Sequence of chain 1.C:
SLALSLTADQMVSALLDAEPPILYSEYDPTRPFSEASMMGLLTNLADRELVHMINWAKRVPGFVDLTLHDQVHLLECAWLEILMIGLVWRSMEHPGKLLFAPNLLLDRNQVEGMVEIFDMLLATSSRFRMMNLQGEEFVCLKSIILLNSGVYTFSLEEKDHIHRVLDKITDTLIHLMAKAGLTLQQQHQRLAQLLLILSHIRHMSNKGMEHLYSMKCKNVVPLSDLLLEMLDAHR

The protein below binds the small molecule below.
Small molecule (SMILES): CC[C@H](C)[C@H](NC(=O)[C@@H](N)CCCCN)C(=O)N[C@@H](CC(C)C)C(=O)N[C@@H](Cc1cnc[nH]1)C(=O)N[C@@H](CCCN=C(N)N)C(=O)N[C@@H](CC(C)C)C(=O)N[C@@H](CC(C)C)C(=O)N[C@@H](CCC(N)=O)C(=O)N[C@H](C=O)CC(=O)O

Binding-site contacts:
Ligand atom N contacts residue VAL74 of chain 1.C at 4.0 Å.
Ligand atom CD2 contacts residue PHE65 of chain 1.C at 4.2 Å (hydrophobic).
Ligand atom CD2 contacts residue MET241 of chain 1.C at 3.8 Å (hydrophobic).
Ligand atom CD1 contacts residue LEU77 of chain 1.C at 4.0 Å (hydrophobic).
Ligand atom C contacts residue GLU240 of chain 1.C at 3.9 Å.
Ligand atom CD1 contacts residue ASP236 of chain 1.C at 3.7 Å.
Ligand atom CD1 contacts residue VAL74 of chain 1.C at 3.4 Å (hydrophobic).
Ligand atom CG1 contacts residue GLU240 of chain 1.C at 3.5 Å.
Ligand atom CB contacts residue VAL74 of chain 1.C at 4.0 Å (hydrophobic).
Ligand atom CD2 contacts residue VAL74 of chain 1.C at 4.1 Å (hydrophobic).
Ligand atom CD2 contacts residue GLN73 of chain 1.C at 3.8 Å.
Ligand atom C contacts residue LYS60 of chain 1.C at 3.6 Å.
Ligand atom CA contacts residue GLU240 of chain 1.C at 3.9 Å.
Ligand atom N contacts residue GLU240 of chain 1.C at 3.0 Å (salt-bridge).
Ligand atom CA contacts residue LYS60 of chain 1.C at 3.8 Å.
Ligand atom CD2 contacts residue ILE56 of chain 1.C at 3.7 Å (hydrophobic).
Ligand atom CD2 contacts residue LEU77 of chain 1.C at 3.8 Å (hydrophobic).
Ligand atom N contacts residue LYS60 of chain 1.C at 3.8 Å.
Ligand atom CD1 contacts residue ILE56 of chain 1.C at 3.4 Å (hydrophobic).
Ligand atom CA contacts residue VAL74 of chain 1.C at 3.7 Å (hydrophobic).
Ligand atom O contacts residue LYS60 of chain 1.C at 3.0 Å (salt-bridge).
Ligand atom CD2 contacts residue GLU78 of chain 1.C at 3.7 Å.
Ligand atom CA contacts residue GLU240 of chain 1.C at 3.9 Å.
Ligand atom CB contacts residue GLU240 of chain 1.C at 3.7 Å.
Ligand atom CG contacts residue GLU240 of chain 1.C at 3.8 Å.
Ligand atom CB contacts residue LEU70 of chain 1.C at 4.1 Å (hydrophobic).
Ligand atom OE1 contacts residue LEU70 of chain 1.C at 3.7 Å.
Ligand atom CE contacts residue GLU78 of chain 1.C at 3.1 Å.
Ligand atom NE2 contacts residue LEU70 of chain 1.C at 4.0 Å.
Ligand atom NZ contacts residue GLU78 of chain 1.C at 3.1 Å (salt-bridge).
Ligand atom CB contacts residue ILE56 of chain 1.C at 4.0 Å (hydrophobic).
Ligand atom CD contacts residue GLU78 of chain 1.C at 3.8 Å.
Ligand atom CD1 contacts residue GLN73 of chain 1.C at 3.9 Å.
Ligand atom CD2 contacts residue VAL74 of chain 1.C at 3.5 Å (hydrophobic).
Ligand atom CD1 contacts residue GLU240 of chain 1.C at 4.0 Å.
Ligand atom CB contacts residue LEU237 of chain 1.C at 3.8 Å (hydrophobic).
Ligand atom CD1 contacts residue LEU237 of chain 1.C at 3.6 Å (hydrophobic).
Ligand atom CG2 contacts residue LEU237 of chain 1.C at 3.8 Å (hydrophobic).
Ligand atom CD2 contacts residue LEU70 of chain 1.C at 4.0 Å (hydrophobic).
Ligand atom N contacts residue LEU237 of chain 1.C at 3.9 Å.